Binding-site contacts:
Ligand atom CD contacts residue LEU138 of chain 1.F at 4.0 Å (hydrophobic).
Ligand atom CB contacts residue TYR61 of chain 1.F at 3.4 Å (hydrophobic).
Ligand atom C contacts residue ARG96 of chain 1.F at 3.4 Å.
Ligand atom OXT contacts residue THR91 of chain 1.F at 2.8 Å (h-bond).
Ligand atom N contacts residue PRO89 of chain 1.F at 2.8 Å (h-bond).
Ligand atom OXT contacts residue ARG96 of chain 1.F at 2.8 Å (salt-bridge).
Ligand atom CD contacts residue THR143 of chain 1.F at 3.2 Å.
Ligand atom OE2 contacts residue GLY141 of chain 1.F at 3.7 Å.
Ligand atom CG contacts residue GLU193 of chain 1.F at 3.5 Å.
Ligand atom OE2 contacts residue THR143 of chain 1.F at 3.0 Å (h-bond).
Ligand atom CA contacts residue GLU193 of chain 1.F at 3.4 Å.
Ligand atom O contacts residue ARG96 of chain 1.F at 2.7 Å (salt-bridge).
Ligand atom CD contacts residue GLU193 of chain 1.F at 3.8 Å.
Ligand atom N contacts residue TYR220 of chain 1.F at 3.6 Å.
Ligand atom CA contacts residue TYR61 of chain 1.F at 4.0 Å (hydrophobic).
Ligand atom N contacts residue TYR61 of chain 1.F at 4.0 Å.
Ligand atom CB contacts residue GLU193 of chain 1.F at 4.0 Å.
Ligand atom CB contacts residue LEU138 of chain 1.F at 3.8 Å (hydrophobic).
Ligand atom CA contacts residue THR91 of chain 1.F at 3.4 Å.
Ligand atom OE1 contacts residue THR143 of chain 1.F at 2.6 Å (h-bond).
Ligand atom O contacts residue TYR61 of chain 1.F at 3.3 Å.
Ligand atom O contacts residue GLY141 of chain 1.F at 3.2 Å.
Ligand atom N contacts residue SER142 of chain 1.F at 4.1 Å.
Ligand atom N contacts residue GLU193 of chain 1.F at 2.7 Å (salt-bridge).
Ligand atom CG contacts residue LEU138 of chain 1.F at 3.6 Å (hydrophobic).
Ligand atom OXT contacts residue TYR61 of chain 1.F at 3.4 Å.
Ligand atom CA contacts residue PRO89 of chain 1.F at 4.0 Å (hydrophobic).
Ligand atom OE2 contacts residue LEU138 of chain 1.F at 4.1 Å.
Ligand atom OXT contacts residue LEU90 of chain 1.F at 3.5 Å.
Ligand atom CG contacts residue TYR61 of chain 1.F at 4.2 Å (hydrophobic).
Ligand atom OXT contacts residue PRO89 of chain 1.F at 3.7 Å.
Ligand atom C contacts residue SER142 of chain 1.F at 3.3 Å.
Ligand atom OE2 contacts residue SER142 of chain 1.F at 3.3 Å (h-bond).
Ligand atom OXT contacts residue SER142 of chain 1.F at 4.0 Å.
Ligand atom C contacts residue THR91 of chain 1.F at 3.6 Å.
Ligand atom CA contacts residue SER142 of chain 1.F at 3.3 Å.
Ligand atom N contacts residue THR91 of chain 1.F at 2.8 Å (h-bond).
Ligand atom C contacts residue TYR61 of chain 1.F at 3.6 Å (hydrophobic).
Ligand atom OE1 contacts residue GLU193 of chain 1.F at 3.6 Å.
Ligand atom O contacts residue SER142 of chain 1.F at 2.9 Å (h-bond).

This protein binds this small molecule.
Small molecule (SMILES): N[C@@H](CCC(=O)O)C(=O)O

Sequence of chain 1.F:
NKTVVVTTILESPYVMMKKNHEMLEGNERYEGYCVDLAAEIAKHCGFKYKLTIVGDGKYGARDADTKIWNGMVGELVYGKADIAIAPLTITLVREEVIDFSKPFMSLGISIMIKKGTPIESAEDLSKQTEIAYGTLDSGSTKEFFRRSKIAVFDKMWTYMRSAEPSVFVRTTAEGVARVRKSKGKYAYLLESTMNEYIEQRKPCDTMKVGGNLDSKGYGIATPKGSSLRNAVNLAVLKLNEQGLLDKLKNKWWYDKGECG